Sequence of chain 1.A:
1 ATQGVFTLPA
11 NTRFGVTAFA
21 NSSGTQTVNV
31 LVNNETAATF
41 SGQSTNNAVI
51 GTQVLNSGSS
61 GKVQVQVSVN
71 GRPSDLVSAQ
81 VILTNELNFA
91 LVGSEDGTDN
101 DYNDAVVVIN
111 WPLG

The protein below binds the small molecule below.
Small molecule (SMILES): CC[C@@H](NC(=O)[C@@H](C)NC(=O)[C@@H](CC(C)C)NC(=O)[C@@H](CCCCN)NC(=O)[C@@H](C)NC(=O)[C@@H](CC(C)C)NC(=O)[C@@H](C)NC(=O)[C@@H](CC)NC(=O)[C@@H](CCCCN)NC(=O)[C@@H](Cc1ccc(O)cc1)NC(=O)[C@H](N)CCCCN)C(=O)N[C@H](CC(C)C)C(=O)N[C@@H](C=O)CC(C)C

Binding-site contacts:
Ligand atom O contacts residue NH21 of chain 1.H at 2.2 Å (h-bond).
Ligand atom C contacts residue ZDC1 of chain 1.G at 3.9 Å.
Ligand atom N contacts residue ZDC1 of chain 1.G at 0.9 Å.
Ligand atom C contacts residue NH21 of chain 1.H at 3.9 Å.
Ligand atom CB contacts residue NH21 of chain 1.H at 3.1 Å.
Ligand atom CG contacts residue ZDC1 of chain 1.G at 4.4 Å.
Ligand atom CE2 contacts residue THR98 of chain 1.A at 4.2 Å.
Ligand atom C contacts residue NH21 of chain 1.H at 1.3 Å.
Ligand atom CA contacts residue ZDC1 of chain 1.G at 2.2 Å.
Ligand atom CA contacts residue NH21 of chain 1.H at 2.4 Å.
Ligand atom CD contacts residue ZDC1 of chain 1.G at 3.8 Å.
Ligand atom N contacts residue SER23 of chain 1.A at 2.8 Å (h-bond).
Ligand atom CA contacts residue ZDC1 of chain 1.G at 3.9 Å.
Ligand atom C contacts residue ZDC1 of chain 1.G at 2.9 Å.
Ligand atom CD2 contacts residue THR98 of chain 1.A at 4.1 Å.
Ligand atom CB contacts residue ZDC1 of chain 1.G at 3.0 Å.
Ligand atom O contacts residue NH21 of chain 1.H at 2.8 Å (h-bond).
Ligand atom O contacts residue ZDC1 of chain 1.G at 3.9 Å.
Ligand atom N contacts residue NH21 of chain 1.H at 2.9 Å (h-bond).
Ligand atom CA contacts residue SER23 of chain 1.A at 3.5 Å.
Ligand atom N contacts residue ZDC1 of chain 1.G at 2.9 Å (h-bond).